The protein below binds the small molecule below.
Small molecule (SMILES): O[C@@H](Cn1c2ccccc2c2ccncc21)C1CCCCC1

Binding-site contacts:
Ligand atom CAQ contacts residue SER167 of chain 1.B at 3.8 Å.
Ligand atom CAP contacts residue SER167 of chain 1.B at 3.4 Å.
Ligand atom CAR contacts residue TYR126 of chain 1.B at 3.9 Å (hydrophobic).
Ligand atom CAD contacts residue ARG231 of chain 1.B at 3.2 Å.
Ligand atom CAJ contacts residue PHE163 of chain 1.B at 3.6 Å (hydrophobic).
Ligand atom NAI contacts residue SER263 of chain 1.B at 3.8 Å.
Ligand atom OAV contacts residue PHE226 of chain 1.B at 3.0 Å.
Ligand atom CAE contacts residue HEM1 of chain 1.E at 3.8 Å.
Ligand atom NAI contacts residue ALA264 of chain 1.B at 3.6 Å.
Ligand atom CAN contacts residue PHE163 of chain 1.B at 3.9 Å (hydrophobic).
Ligand atom CAB contacts residue HEM1 of chain 1.E at 3.8 Å.
Ligand atom NAO contacts residue HEM1 of chain 1.E at 2.5 Å.
Ligand atom CAL contacts residue ALA264 of chain 1.B at 3.9 Å (hydrophobic).
Ligand atom CAS contacts residue SER263 of chain 1.B at 3.9 Å.
Ligand atom CAR contacts residue PHE163 of chain 1.B at 3.9 Å (hydrophobic).
Ligand atom CAQ contacts residue ALA264 of chain 1.B at 3.6 Å (hydrophobic).
Ligand atom CAK contacts residue ALA264 of chain 1.B at 3.7 Å (hydrophobic).
Ligand atom CAM contacts residue ALA264 of chain 1.B at 3.8 Å (hydrophobic).
Ligand atom CAJ contacts residue ALA264 of chain 1.B at 3.6 Å (hydrophobic).
Ligand atom CAT contacts residue SER263 of chain 1.B at 3.3 Å.
Ligand atom CAT contacts residue LEU234 of chain 1.B at 3.8 Å (hydrophobic).
Ligand atom CAM contacts residue GLY262 of chain 1.B at 3.9 Å.
Ligand atom CAA contacts residue HEM1 of chain 1.E at 3.1 Å.
Ligand atom CAU contacts residue SER263 of chain 1.B at 3.3 Å.
Ligand atom CAC contacts residue LEU384 of chain 1.B at 3.9 Å (hydrophobic).
Ligand atom CAL contacts residue PHE163 of chain 1.B at 3.8 Å (hydrophobic).
Ligand atom CAP contacts residue HEM1 of chain 1.E at 3.5 Å.
Ligand atom CAM contacts residue SER263 of chain 1.B at 3.4 Å.
Ligand atom CAQ contacts residue TYR126 of chain 1.B at 3.9 Å (hydrophobic).
Ligand atom CAL contacts residue SER263 of chain 1.B at 3.8 Å.
Ligand atom NAO contacts residue ALA264 of chain 1.B at 3.3 Å.
Ligand atom CAQ contacts residue PHE163 of chain 1.B at 3.5 Å (hydrophobic).
Ligand atom CAP contacts residue PHE163 of chain 1.B at 3.8 Å (hydrophobic).
Ligand atom CAN contacts residue HEM1 of chain 1.E at 2.9 Å.
Ligand atom OAV contacts residue PHE163 of chain 1.B at 3.8 Å.
Ligand atom CAK contacts residue PHE163 of chain 1.B at 3.4 Å (hydrophobic).
Ligand atom CAP contacts residue ALA264 of chain 1.B at 3.4 Å (hydrophobic).
Ligand atom CAN contacts residue ALA264 of chain 1.B at 3.4 Å (hydrophobic).
Ligand atom CAU contacts residue GLY262 of chain 1.B at 2.9 Å.
Ligand atom CAT contacts residue GLY262 of chain 1.B at 3.0 Å.

Sequence of chain 1.B:
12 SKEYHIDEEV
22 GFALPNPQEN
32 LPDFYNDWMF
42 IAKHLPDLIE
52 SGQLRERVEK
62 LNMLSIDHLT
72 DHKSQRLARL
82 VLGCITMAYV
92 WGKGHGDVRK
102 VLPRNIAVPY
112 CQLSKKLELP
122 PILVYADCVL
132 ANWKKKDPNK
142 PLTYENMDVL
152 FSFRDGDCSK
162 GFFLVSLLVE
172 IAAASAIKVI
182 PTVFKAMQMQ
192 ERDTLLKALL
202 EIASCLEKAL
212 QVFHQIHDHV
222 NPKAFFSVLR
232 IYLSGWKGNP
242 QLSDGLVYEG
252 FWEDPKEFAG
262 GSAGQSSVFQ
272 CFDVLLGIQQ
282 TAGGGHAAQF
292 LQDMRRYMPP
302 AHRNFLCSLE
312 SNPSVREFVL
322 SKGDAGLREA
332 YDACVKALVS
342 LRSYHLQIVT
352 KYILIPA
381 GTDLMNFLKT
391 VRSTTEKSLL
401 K